The protein below binds the small molecule below.
Small molecule (SMILES): COc1cc(Nc2c(C#N)cnc3cc(OCCCN4CCN(C)CC4)c(OC)cc23)c(Cl)cc1Cl

Binding-site contacts:
Ligand atom CAH contacts residue VAL92 of chain 4.A at 3.2 Å (hydrophobic).
Ligand atom C01 contacts residue GLU60 of chain 4.A at 4.2 Å.
Ligand atom CBG contacts residue LEU19 of chain 4.A at 3.4 Å (hydrophobic).
Ligand atom CAG contacts residue PHE89 of chain 4.A at 3.0 Å (hydrophobic).
Ligand atom CAN contacts residue LEU19 of chain 4.A at 4.1 Å (hydrophobic).
Ligand atom NAT contacts residue VAL92 of chain 4.A at 2.8 Å (h-bond).
Ligand atom CL1 contacts residue PHE157 of chain 4.A at 2.7 Å.
Ligand atom OAV contacts residue LEU19 of chain 4.A at 2.9 Å (h-bond).
Ligand atom CAX contacts residue PHE157 of chain 4.A at 3.5 Å (hydrophobic).
Ligand atom O02 contacts residue PHE157 of chain 4.A at 2.8 Å.
Ligand atom OAW contacts residue THR93 of chain 4.A at 4.2 Å.
Ligand atom CBF contacts residue LEU19 of chain 4.A at 3.6 Å (hydrophobic).
Ligand atom CBA contacts residue LEU19 of chain 4.A at 4.1 Å (hydrophobic).
Ligand atom NAD contacts residue PHE89 of chain 4.A at 2.4 Å.
Ligand atom NAT contacts residue LEU19 of chain 4.A at 3.5 Å.
Ligand atom C01 contacts residue PHE157 of chain 4.A at 3.3 Å (hydrophobic).
Ligand atom CBD contacts residue VAL92 of chain 4.A at 4.0 Å (hydrophobic).
Ligand atom CBE contacts residue VAL27 of chain 4.A at 4.1 Å (hydrophobic).
Ligand atom CAH contacts residue ALA40 of chain 4.A at 4.2 Å (hydrophobic).
Ligand atom CAY contacts residue PHE157 of chain 4.A at 3.1 Å (hydrophobic).
Ligand atom CBA contacts residue PHE89 of chain 4.A at 4.2 Å (hydrophobic).
Ligand atom CAL contacts residue LEU19 of chain 4.A at 3.4 Å (hydrophobic).
Ligand atom CAK contacts residue VAL92 of chain 4.A at 2.7 Å (hydrophobic).
Ligand atom CAG contacts residue VAL27 of chain 4.A at 3.9 Å (hydrophobic).
Ligand atom CBC contacts residue LEU19 of chain 4.A at 3.5 Å (hydrophobic).
Ligand atom CAK contacts residue THR93 of chain 4.A at 4.0 Å.
Ligand atom CAK contacts residue LEU19 of chain 4.A at 3.7 Å (hydrophobic).
Ligand atom NAU contacts residue VAL27 of chain 4.A at 3.6 Å.
Ligand atom CAA contacts residue LEU19 of chain 4.A at 3.9 Å (hydrophobic).
Ligand atom CBF contacts residue VAL92 of chain 4.A at 3.2 Å (hydrophobic).
Ligand atom CAJ contacts residue VAL27 of chain 4.A at 3.7 Å (hydrophobic).
Ligand atom CAI contacts residue PHE157 of chain 4.A at 4.1 Å (hydrophobic).
Ligand atom CBD contacts residue LEU19 of chain 4.A at 3.9 Å (hydrophobic).
Ligand atom CBA contacts residue VAL27 of chain 4.A at 4.0 Å (hydrophobic).
Ligand atom NAD contacts residue VAL27 of chain 4.A at 4.1 Å.
Ligand atom CBB contacts residue VAL27 of chain 4.A at 3.7 Å (hydrophobic).
Ligand atom C01 contacts residue MET42 of chain 4.A at 3.6 Å (hydrophobic).
Ligand atom CBE contacts residue LEU19 of chain 4.A at 3.9 Å (hydrophobic).
Ligand atom CAL contacts residue GLY20 of chain 4.A at 4.2 Å.
Ligand atom CAH contacts residue LEU19 of chain 4.A at 3.7 Å (hydrophobic).

Sequence of chain 4.A:
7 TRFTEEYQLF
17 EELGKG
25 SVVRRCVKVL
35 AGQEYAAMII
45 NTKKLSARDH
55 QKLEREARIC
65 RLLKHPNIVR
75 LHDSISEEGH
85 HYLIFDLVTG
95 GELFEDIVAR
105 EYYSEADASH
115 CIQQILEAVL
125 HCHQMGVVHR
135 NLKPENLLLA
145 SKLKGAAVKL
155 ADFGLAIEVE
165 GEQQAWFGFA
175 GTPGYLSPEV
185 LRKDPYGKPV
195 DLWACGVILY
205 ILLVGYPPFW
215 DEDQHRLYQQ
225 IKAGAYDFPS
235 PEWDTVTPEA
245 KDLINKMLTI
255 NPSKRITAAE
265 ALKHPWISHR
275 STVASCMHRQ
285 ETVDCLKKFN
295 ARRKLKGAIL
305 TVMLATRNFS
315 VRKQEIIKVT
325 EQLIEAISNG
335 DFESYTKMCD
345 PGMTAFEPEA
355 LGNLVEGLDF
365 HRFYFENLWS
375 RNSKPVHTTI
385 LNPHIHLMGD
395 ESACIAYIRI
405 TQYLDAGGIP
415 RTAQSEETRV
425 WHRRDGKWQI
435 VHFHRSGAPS